Sequence of chain 1.D:
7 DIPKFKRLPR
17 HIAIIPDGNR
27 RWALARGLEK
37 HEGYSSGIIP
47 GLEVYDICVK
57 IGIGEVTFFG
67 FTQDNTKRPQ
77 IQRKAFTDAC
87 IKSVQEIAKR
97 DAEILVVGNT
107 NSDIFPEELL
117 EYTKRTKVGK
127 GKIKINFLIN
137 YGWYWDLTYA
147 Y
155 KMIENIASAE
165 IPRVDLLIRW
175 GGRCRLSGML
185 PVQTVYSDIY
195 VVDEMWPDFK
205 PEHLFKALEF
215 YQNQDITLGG

Sequence of chain 1.C:
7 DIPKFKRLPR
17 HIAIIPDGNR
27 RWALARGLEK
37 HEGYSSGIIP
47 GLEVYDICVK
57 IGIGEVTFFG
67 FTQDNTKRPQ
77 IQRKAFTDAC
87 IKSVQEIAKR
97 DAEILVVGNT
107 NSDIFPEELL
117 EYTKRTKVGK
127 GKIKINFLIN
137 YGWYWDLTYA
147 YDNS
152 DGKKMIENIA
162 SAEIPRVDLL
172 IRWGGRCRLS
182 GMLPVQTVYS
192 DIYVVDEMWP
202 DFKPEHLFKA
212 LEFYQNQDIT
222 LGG

Binding-site contacts:
Ligand atom PB contacts residue GLY223 of chain 1.D at 3.7 Å.
Ligand atom O2B contacts residue LEU222 of chain 1.D at 3.2 Å (h-bond).
Ligand atom PB contacts residue ARG179 of chain 1.C at 3.4 Å.
Ligand atom O2A contacts residue DMA1 of chain 1.Q at 3.5 Å.
Ligand atom O2B contacts residue GLY223 of chain 1.D at 2.6 Å (h-bond).
Ligand atom C1 contacts residue SER181 of chain 1.C at 3.8 Å.
Ligand atom O1B contacts residue THR221 of chain 1.D at 3.6 Å.
Ligand atom C5 contacts residue PRO22 of chain 1.C at 3.7 Å (hydrophobic).
Ligand atom O1B contacts residue ARG173 of chain 1.C at 3.0 Å (salt-bridge).
Ligand atom O2A contacts residue ASN71 of chain 1.C at 2.9 Å (h-bond).
Ligand atom O1A contacts residue DMA1 of chain 1.Q at 2.8 Å (h-bond).
Ligand atom O2B contacts residue THR221 of chain 1.D at 2.5 Å (h-bond).
Ligand atom O1 contacts residue MG1 of chain 1.R at 3.9 Å.
Ligand atom O3B contacts residue SER181 of chain 1.C at 2.5 Å (h-bond).
Ligand atom O1A contacts residue MG1 of chain 1.R at 2.1 Å.
Ligand atom C4 contacts residue PHE65 of chain 1.C at 3.9 Å (hydrophobic).
Ligand atom C5 contacts residue GLY66 of chain 1.C at 3.7 Å.
Ligand atom PA contacts residue MG1 of chain 1.R at 3.5 Å.
Ligand atom C1 contacts residue ARG173 of chain 1.C at 3.9 Å.
Ligand atom O1A contacts residue ASP23 of chain 1.C at 3.1 Å (salt-bridge).
Ligand atom O1A contacts residue ARG74 of chain 1.C at 3.9 Å.
Ligand atom O1 contacts residue ASP23 of chain 1.C at 3.5 Å (salt-bridge).
Ligand atom PB contacts residue SER181 of chain 1.C at 3.3 Å.
Ligand atom O1 contacts residue SER181 of chain 1.C at 3.6 Å.
Ligand atom O1B contacts residue ARG179 of chain 1.C at 2.7 Å (salt-bridge).
Ligand atom O3B contacts residue ARG179 of chain 1.C at 3.1 Å.
Ligand atom C4 contacts residue DMA1 of chain 1.Q at 3.8 Å.
Ligand atom C5 contacts residue DMA1 of chain 1.Q at 3.7 Å.
Ligand atom O3A contacts residue GLY223 of chain 1.D at 3.8 Å.
Ligand atom C4 contacts residue ASN71 of chain 1.C at 3.2 Å.
Ligand atom O1 contacts residue ARG173 of chain 1.C at 3.1 Å (salt-bridge).
Ligand atom C2 contacts residue ILE21 of chain 1.C at 3.5 Å (hydrophobic).
Ligand atom C5 contacts residue PHE65 of chain 1.C at 3.2 Å (hydrophobic).
Ligand atom O3A contacts residue SER181 of chain 1.C at 3.0 Å (h-bond).
Ligand atom O2A contacts residue GLY223 of chain 1.D at 3.9 Å.
Ligand atom PB contacts residue THR221 of chain 1.D at 3.6 Å.
Ligand atom C3 contacts residue DMA1 of chain 1.Q at 3.7 Å.
Ligand atom O1B contacts residue SER181 of chain 1.C at 3.8 Å.
Ligand atom C1 contacts residue ILE21 of chain 1.C at 3.8 Å (hydrophobic).
Ligand atom O3B contacts residue TYR190 of chain 1.D at 3.2 Å.

This small molecule binds to this protein.
Small molecule (SMILES): CC(C)=CCO[P](=O)(O)OP(=O)(O)O